Binding-site contacts:
Ligand atom O20 contacts residue ILE171 of chain 2.F at 3.8 Å.
Ligand atom C7 contacts residue MET303 of chain 2.F at 3.6 Å (hydrophobic).
Ligand atom C16 contacts residue PHE300 of chain 2.F at 3.7 Å (hydrophobic).
Ligand atom C12 contacts residue PHE189 of chain 2.F at 3.9 Å (hydrophobic).
Ligand atom O20 contacts residue PHE189 of chain 2.F at 3.4 Å.
Ligand atom CL contacts residue HIS308 of chain 2.F at 3.5 Å.
Ligand atom S4 contacts residue THR193 of chain 2.F at 4.0 Å.
Ligand atom N1 contacts residue PHE300 of chain 2.F at 3.6 Å.
Ligand atom C16 contacts residue MET269 of chain 2.F at 3.8 Å (hydrophobic).
Ligand atom C14 contacts residue MET303 of chain 2.F at 3.9 Å (hydrophobic).
Ligand atom CL contacts residue PHE285 of chain 2.F at 3.3 Å.
Ligand atom C19 contacts residue MET269 of chain 2.F at 3.7 Å (hydrophobic).
Ligand atom C10 contacts residue PHE300 of chain 2.F at 3.8 Å (hydrophobic).
Ligand atom N6 contacts residue PHE170 of chain 2.F at 3.7 Å.
Ligand atom O20 contacts residue ASP175 of chain 2.F at 2.8 Å (salt-bridge).
Ligand atom C12 contacts residue ILE171 of chain 2.F at 3.5 Å (hydrophobic).
Ligand atom C10 contacts residue THR193 of chain 2.F at 3.5 Å.
Ligand atom C17 contacts residue VAL174 of chain 2.F at 3.6 Å (hydrophobic).
Ligand atom CL contacts residue ALA271 of chain 2.F at 3.8 Å.
Ligand atom C8 contacts residue MET303 of chain 2.F at 3.4 Å (hydrophobic).
Ligand atom N6 contacts residue THR193 of chain 2.F at 3.0 Å (h-bond).
Ligand atom S4 contacts residue LEU296 of chain 2.F at 3.9 Å.
Ligand atom S4 contacts residue PHE300 of chain 2.F at 3.5 Å.
Ligand atom C8 contacts residue ILE171 of chain 2.F at 3.9 Å (hydrophobic).
Ligand atom C5 contacts residue LEU296 of chain 2.F at 3.3 Å (hydrophobic).
Ligand atom C2 contacts residue PHE300 of chain 2.F at 3.2 Å (hydrophobic).
Ligand atom C18 contacts residue PHE189 of chain 2.F at 3.9 Å (hydrophobic).
Ligand atom C3 contacts residue MET303 of chain 2.F at 3.8 Å (hydrophobic).
Ligand atom C5 contacts residue PHE300 of chain 2.F at 3.8 Å (hydrophobic).
Ligand atom C2 contacts residue THR193 of chain 2.F at 3.9 Å.
Ligand atom C18 contacts residue VAL174 of chain 2.F at 3.6 Å (hydrophobic).
Ligand atom C19 contacts residue ILE171 of chain 2.F at 4.0 Å (hydrophobic).
Ligand atom C18 contacts residue ILE171 of chain 2.F at 3.7 Å (hydrophobic).
Ligand atom N1 contacts residue MET303 of chain 2.F at 3.8 Å.
Ligand atom S4 contacts residue PHE170 of chain 2.F at 3.8 Å.
Ligand atom C12 contacts residue ASP175 of chain 2.F at 3.6 Å.
Ligand atom C18 contacts residue ASP175 of chain 2.F at 3.5 Å.
Ligand atom C17 contacts residue THR193 of chain 2.F at 3.5 Å.
Ligand atom N6 contacts residue PHE300 of chain 2.F at 3.5 Å.
Ligand atom C2 contacts residue PHE170 of chain 2.F at 4.0 Å (hydrophobic).

Sequence of chain 2.F:
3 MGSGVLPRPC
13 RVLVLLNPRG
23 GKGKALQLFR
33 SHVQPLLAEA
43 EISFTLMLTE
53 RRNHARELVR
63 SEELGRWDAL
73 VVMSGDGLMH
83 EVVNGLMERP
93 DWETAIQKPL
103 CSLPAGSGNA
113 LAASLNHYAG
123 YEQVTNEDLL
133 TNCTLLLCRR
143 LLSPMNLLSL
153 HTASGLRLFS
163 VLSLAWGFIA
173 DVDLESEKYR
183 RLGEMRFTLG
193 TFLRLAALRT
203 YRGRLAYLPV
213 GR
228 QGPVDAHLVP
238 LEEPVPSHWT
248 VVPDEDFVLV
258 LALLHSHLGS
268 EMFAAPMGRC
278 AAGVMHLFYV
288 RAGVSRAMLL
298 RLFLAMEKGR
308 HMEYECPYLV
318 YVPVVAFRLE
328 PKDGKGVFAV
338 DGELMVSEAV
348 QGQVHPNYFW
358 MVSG

A small-molecule ligand and the protein it binds are described below.
Small molecule (SMILES): Oc1ccc(Nc2nc(-c3ccc(Cl)cc3)cs2)cc1